This protein binds this small molecule.
Small molecule (SMILES): COc1ccccc1-c1nc(N)nc(N)c1C#CC1CC1

Sequence of chain 1.B:
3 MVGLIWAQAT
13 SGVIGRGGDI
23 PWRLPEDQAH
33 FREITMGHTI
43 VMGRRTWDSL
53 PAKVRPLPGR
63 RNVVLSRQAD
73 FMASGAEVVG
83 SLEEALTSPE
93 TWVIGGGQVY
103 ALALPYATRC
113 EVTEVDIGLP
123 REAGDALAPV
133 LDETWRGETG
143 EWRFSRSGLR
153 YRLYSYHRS

Binding-site contacts:
Ligand atom N03 contacts residue TYR102 of chain 1.B at 3.2 Å (h-bond).
Ligand atom N04 contacts residue TRP8 of chain 1.B at 3.4 Å.
Ligand atom N04 contacts residue ASP29 of chain 1.B at 2.8 Å (salt-bridge).
Ligand atom N01 contacts residue PHE33 of chain 1.B at 3.4 Å.
Ligand atom C06 contacts residue NDP1 of chain 1.G at 3.6 Å.
Ligand atom C04 contacts residue NDP1 of chain 1.G at 3.5 Å.
Ligand atom C02 contacts residue PHE33 of chain 1.B at 3.8 Å (hydrophobic).
Ligand atom N03 contacts residue PHE33 of chain 1.B at 3.4 Å.
Ligand atom C05 contacts residue NDP1 of chain 1.G at 3.6 Å.
Ligand atom C14 contacts residue ILE22 of chain 1.B at 3.5 Å (hydrophobic).
Ligand atom O01 contacts residue ASP29 of chain 1.B at 3.3 Å (salt-bridge).
Ligand atom N01 contacts residue TRP8 of chain 1.B at 3.3 Å.
Ligand atom C04 contacts residue PHE33 of chain 1.B at 3.3 Å (hydrophobic).
Ligand atom C06 contacts residue ILE96 of chain 1.B at 3.6 Å (hydrophobic).
Ligand atom N03 contacts residue ILE7 of chain 1.B at 2.9 Å (h-bond).
Ligand atom N04 contacts residue THR115 of chain 1.B at 3.8 Å.
Ligand atom C09 contacts residue ASP29 of chain 1.B at 3.5 Å.
Ligand atom N01 contacts residue ILE7 of chain 1.B at 3.4 Å (h-bond).
Ligand atom C07 contacts residue NDP1 of chain 1.G at 3.7 Å.
Ligand atom C07 contacts residue THR48 of chain 1.B at 3.8 Å.
Ligand atom C11 contacts residue GLN30 of chain 1.B at 3.4 Å.
Ligand atom C04 contacts residue ILE7 of chain 1.B at 3.6 Å (hydrophobic).
Ligand atom N02 contacts residue PHE33 of chain 1.B at 3.8 Å.
Ligand atom C03 contacts residue PHE33 of chain 1.B at 3.5 Å (hydrophobic).
Ligand atom N02 contacts residue ASP29 of chain 1.B at 2.9 Å (salt-bridge).
Ligand atom C01 contacts residue PHE33 of chain 1.B at 3.8 Å (hydrophobic).
Ligand atom N04 contacts residue ILE7 of chain 1.B at 3.8 Å.
Ligand atom C12 contacts residue GLN30 of chain 1.B at 3.6 Å.
Ligand atom C01 contacts residue TRP8 of chain 1.B at 3.8 Å (hydrophobic).
Ligand atom C01 contacts residue ASP29 of chain 1.B at 3.6 Å.
Ligand atom C01 contacts residue ALA9 of chain 1.B at 3.8 Å (hydrophobic).
Ligand atom N04 contacts residue ALA9 of chain 1.B at 3.6 Å.
Ligand atom N01 contacts residue NDP1 of chain 1.G at 3.8 Å.
Ligand atom C02 contacts residue ASP29 of chain 1.B at 3.7 Å.
Ligand atom C05 contacts residue PHE33 of chain 1.B at 3.8 Å (hydrophobic).
Ligand atom C15 contacts residue LEU52 of chain 1.B at 3.4 Å (hydrophobic).
Ligand atom N03 contacts residue ILE96 of chain 1.B at 3.0 Å (h-bond).
Ligand atom C14 contacts residue NDP1 of chain 1.G at 3.6 Å.
Ligand atom C07 contacts residue ILE96 of chain 1.B at 3.8 Å (hydrophobic).
Ligand atom C08 contacts residue ASP29 of chain 1.B at 3.7 Å.